This protein binds this small molecule.
Small molecule (SMILES): CC#C[C@H]1NC(N)=Nc2cc3[nH]c(NC)nc3cc21

Sequence of chain 2.A:
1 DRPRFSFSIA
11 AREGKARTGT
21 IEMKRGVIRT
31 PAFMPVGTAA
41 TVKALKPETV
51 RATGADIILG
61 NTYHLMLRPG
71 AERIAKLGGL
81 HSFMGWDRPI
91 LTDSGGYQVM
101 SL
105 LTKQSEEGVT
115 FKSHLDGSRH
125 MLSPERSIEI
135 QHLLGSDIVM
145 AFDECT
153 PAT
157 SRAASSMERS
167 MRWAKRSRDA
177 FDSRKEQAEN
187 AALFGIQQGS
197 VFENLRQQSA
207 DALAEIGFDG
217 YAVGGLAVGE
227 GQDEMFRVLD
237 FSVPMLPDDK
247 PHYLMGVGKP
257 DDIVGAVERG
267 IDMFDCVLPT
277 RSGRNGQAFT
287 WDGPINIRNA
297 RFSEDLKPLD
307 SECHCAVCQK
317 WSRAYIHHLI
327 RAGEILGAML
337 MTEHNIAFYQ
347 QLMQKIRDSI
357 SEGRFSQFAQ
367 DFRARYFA

Binding-site contacts:
Ligand atom C6 contacts residue ASP147 of chain 2.A at 3.6 Å.
Ligand atom N5 contacts residue MET251 of chain 2.A at 3.5 Å (h-bond).
Ligand atom N2 contacts residue ASP93 of chain 2.A at 2.9 Å (salt-bridge).
Ligand atom N3 contacts residue ASP93 of chain 2.A at 3.0 Å (salt-bridge).
Ligand atom C1 contacts residue TYR97 of chain 2.A at 3.8 Å (hydrophobic).
Ligand atom N2 contacts residue MET251 of chain 2.A at 3.3 Å.
Ligand atom C3 contacts residue TYR97 of chain 2.A at 3.6 Å (hydrophobic).
Ligand atom N2 contacts residue TYR97 of chain 2.A at 3.2 Å.
Ligand atom N3 contacts residue SER94 of chain 2.A at 3.6 Å (h-bond).
Ligand atom N1 contacts residue TYR97 of chain 2.A at 3.7 Å.
Ligand atom C4 contacts residue ASP93 of chain 2.A at 3.7 Å.
Ligand atom C4 contacts residue MET251 of chain 2.A at 3.5 Å (hydrophobic).
Ligand atom C contacts residue ALA223 of chain 2.A at 3.6 Å (hydrophobic).
Ligand atom C9 contacts residue GLY221 of chain 2.A at 3.3 Å.
Ligand atom N3 contacts residue ILE192 of chain 2.A at 3.5 Å.
Ligand atom C7 contacts residue GLY221 of chain 2.A at 3.3 Å.
Ligand atom C3 contacts residue ASP93 of chain 2.A at 3.6 Å.
Ligand atom C8 contacts residue GLY221 of chain 2.A at 3.0 Å.
Ligand atom C2 contacts residue TYR97 of chain 2.A at 3.8 Å (hydrophobic).
Ligand atom C5 contacts residue TYR97 of chain 2.A at 3.5 Å (hydrophobic).
Ligand atom N contacts residue TYR97 of chain 2.A at 3.7 Å.
Ligand atom N contacts residue ALA223 of chain 2.A at 2.8 Å (h-bond).
Ligand atom N4 contacts residue CYS149 of chain 2.A at 3.8 Å.
Ligand atom C6 contacts residue MET251 of chain 2.A at 3.8 Å (hydrophobic).
Ligand atom C7 contacts residue GLY220 of chain 2.A at 3.6 Å.
Ligand atom N4 contacts residue ASP147 of chain 2.A at 2.7 Å (salt-bridge).
Ligand atom N contacts residue GLY252 of chain 2.A at 3.8 Å.
Ligand atom C1 contacts residue LEU222 of chain 2.A at 3.7 Å (hydrophobic).
Ligand atom N3 contacts residue ASP147 of chain 2.A at 2.8 Å (salt-bridge).
Ligand atom C7 contacts residue ASP147 of chain 2.A at 3.6 Å.
Ligand atom N3 contacts residue TYR97 of chain 2.A at 3.6 Å.
Ligand atom N5 contacts residue LEU222 of chain 2.A at 2.8 Å (h-bond).
Ligand atom C1 contacts residue MET251 of chain 2.A at 3.8 Å (hydrophobic).
Ligand atom C5 contacts residue ASP93 of chain 2.A at 3.6 Å.
Ligand atom C9 contacts residue GLN194 of chain 2.A at 3.5 Å.
Ligand atom N contacts residue LEU222 of chain 2.A at 3.8 Å.
Ligand atom C10 contacts residue MET251 of chain 2.A at 3.8 Å (hydrophobic).
Ligand atom C5 contacts residue ASP147 of chain 2.A at 3.5 Å.
Ligand atom C4 contacts residue TYR97 of chain 2.A at 3.4 Å (hydrophobic).
Ligand atom C8 contacts residue GLY220 of chain 2.A at 3.8 Å.